The protein below binds the small molecule below.
Small molecule (SMILES): OC[C@H]1O[C@@H](O[C@H]2[C@H](O)[C@H](O)[C@H](O[C@H]3[C@H](O)[C@H](O)[C@H](O[C@H]4[C@H](O)[C@H](O)[C@H](O)O[C@@H]4CO)O[C@@H]3CO)O[C@@H]2CO)[C@@H](O)[C@@H](O)[C@@H]1O

Binding-site contacts:
Ligand atom O6 contacts residue TRP243 of chain 1.A at 3.9 Å.
Ligand atom O6 contacts residue BMA1 of chain 1.G at 3.6 Å.
Ligand atom C3 contacts residue HIS284 of chain 1.A at 4.0 Å.
Ligand atom C4 contacts residue GLN204 of chain 1.A at 3.9 Å.
Ligand atom O5 contacts residue GLY205 of chain 1.A at 3.9 Å.
Ligand atom C2 contacts residue TRP243 of chain 1.A at 4.1 Å (hydrophobic).
Ligand atom C3 contacts residue GLN204 of chain 1.A at 3.8 Å.
Ligand atom C6 contacts residue BMA1 of chain 1.G at 4.0 Å.
Ligand atom O4 contacts residue GLN204 of chain 1.A at 2.9 Å (h-bond).
Ligand atom C2 contacts residue ALA203 of chain 1.A at 3.4 Å (hydrophobic).
Ligand atom O2 contacts residue GLY205 of chain 1.A at 3.5 Å.
Ligand atom C5 contacts residue BMA1 of chain 1.G at 3.6 Å.
Ligand atom O3 contacts residue TRP243 of chain 1.A at 2.9 Å (h-bond).
Ligand atom C2 contacts residue HIS284 of chain 1.A at 3.4 Å.
Ligand atom C6 contacts residue GLN204 of chain 1.A at 4.0 Å.
Ligand atom C4 contacts residue BMA1 of chain 1.G at 3.4 Å.
Ligand atom O4 contacts residue BMA1 of chain 1.G at 2.2 Å (h-bond).
Ligand atom C3 contacts residue GLY205 of chain 1.A at 4.0 Å.
Ligand atom O3 contacts residue HIS284 of chain 1.A at 4.1 Å.
Ligand atom O3 contacts residue BMA1 of chain 1.G at 3.9 Å.
Ligand atom O6 contacts residue GLY205 of chain 1.A at 4.1 Å.
Ligand atom O3 contacts residue GLY205 of chain 1.A at 3.5 Å.
Ligand atom C4 contacts residue GLY205 of chain 1.A at 3.6 Å.
Ligand atom C3 contacts residue TRP243 of chain 1.A at 4.0 Å (hydrophobic).
Ligand atom C1 contacts residue GLN204 of chain 1.A at 3.8 Å.
Ligand atom O6 contacts residue ALA203 of chain 1.A at 3.8 Å.
Ligand atom C1 contacts residue TRP208 of chain 1.A at 3.9 Å (hydrophobic).
Ligand atom C6 contacts residue ALA203 of chain 1.A at 3.6 Å (hydrophobic).
Ligand atom O6 contacts residue HIS284 of chain 1.A at 2.6 Å (h-bond).
Ligand atom O4 contacts residue GLY205 of chain 1.A at 3.9 Å.
Ligand atom C2 contacts residue GLN204 of chain 1.A at 3.6 Å.
Ligand atom O6 contacts residue TYR282 of chain 1.A at 3.9 Å.
Ligand atom C3 contacts residue BMA1 of chain 1.G at 3.7 Å.
Ligand atom C1 contacts residue ALA203 of chain 1.A at 3.6 Å (hydrophobic).
Ligand atom O4 contacts residue TRP208 of chain 1.A at 3.6 Å.
Ligand atom O2 contacts residue TRP243 of chain 1.A at 3.3 Å (h-bond).
Ligand atom O2 contacts residue GLN204 of chain 1.A at 2.5 Å (h-bond).
Ligand atom C3 contacts residue ALA203 of chain 1.A at 3.5 Å (hydrophobic).
Ligand atom C6 contacts residue HIS284 of chain 1.A at 3.7 Å.
Ligand atom O2 contacts residue HIS284 of chain 1.A at 4.1 Å.

Sequence of chain 1.A:
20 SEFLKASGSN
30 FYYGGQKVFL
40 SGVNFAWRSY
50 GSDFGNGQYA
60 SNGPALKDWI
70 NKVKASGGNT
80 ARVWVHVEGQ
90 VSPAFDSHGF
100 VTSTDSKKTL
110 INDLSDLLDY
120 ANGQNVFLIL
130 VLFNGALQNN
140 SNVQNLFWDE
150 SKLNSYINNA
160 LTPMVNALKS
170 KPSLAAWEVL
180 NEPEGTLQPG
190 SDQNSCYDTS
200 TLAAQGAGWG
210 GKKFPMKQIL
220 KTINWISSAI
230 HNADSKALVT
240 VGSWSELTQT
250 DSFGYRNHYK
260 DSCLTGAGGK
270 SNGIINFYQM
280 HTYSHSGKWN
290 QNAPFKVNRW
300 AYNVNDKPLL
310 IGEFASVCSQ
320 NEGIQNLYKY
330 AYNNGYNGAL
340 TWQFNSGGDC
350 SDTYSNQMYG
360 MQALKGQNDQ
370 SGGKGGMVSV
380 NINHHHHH